This protein binds this small molecule.
Small molecule (SMILES): CC(=O)N[C@H]1[C@H](O[C@H]2[C@H](O)[C@@H](NC(C)=O)CO[C@@H]2CO)O[C@H](CO)[C@@H](O)[C@@H]1O

Binding-site contacts:
Ligand atom C3 contacts residue ASN528 of chain 1.A at 3.8 Å.
Ligand atom O3 contacts residue SER402 of chain 1.A at 4.1 Å.
Ligand atom N2 contacts residue ASN528 of chain 1.A at 2.9 Å (h-bond).
Ligand atom C7 contacts residue ASN528 of chain 1.A at 3.1 Å.
Ligand atom C1 contacts residue ASN528 of chain 1.A at 1.4 Å.
Ligand atom C8 contacts residue ASN528 of chain 1.A at 4.4 Å.
Ligand atom C8 contacts residue SER527 of chain 1.A at 4.2 Å.
Ligand atom O5 contacts residue ASN528 of chain 1.A at 2.3 Å (h-bond).
Ligand atom C5 contacts residue ASN528 of chain 1.A at 3.6 Å.
Ligand atom C8 contacts residue SER402 of chain 1.A at 4.3 Å.
Ligand atom C8 contacts residue ASP525 of chain 1.A at 3.5 Å.
Ligand atom O7 contacts residue ASN528 of chain 1.A at 3.0 Å (h-bond).
Ligand atom C2 contacts residue ASN528 of chain 1.A at 2.4 Å.
Ligand atom N2 contacts residue SER402 of chain 1.A at 4.2 Å.
Ligand atom C4 contacts residue ASN528 of chain 1.A at 4.2 Å.

Sequence of chain 1.A:
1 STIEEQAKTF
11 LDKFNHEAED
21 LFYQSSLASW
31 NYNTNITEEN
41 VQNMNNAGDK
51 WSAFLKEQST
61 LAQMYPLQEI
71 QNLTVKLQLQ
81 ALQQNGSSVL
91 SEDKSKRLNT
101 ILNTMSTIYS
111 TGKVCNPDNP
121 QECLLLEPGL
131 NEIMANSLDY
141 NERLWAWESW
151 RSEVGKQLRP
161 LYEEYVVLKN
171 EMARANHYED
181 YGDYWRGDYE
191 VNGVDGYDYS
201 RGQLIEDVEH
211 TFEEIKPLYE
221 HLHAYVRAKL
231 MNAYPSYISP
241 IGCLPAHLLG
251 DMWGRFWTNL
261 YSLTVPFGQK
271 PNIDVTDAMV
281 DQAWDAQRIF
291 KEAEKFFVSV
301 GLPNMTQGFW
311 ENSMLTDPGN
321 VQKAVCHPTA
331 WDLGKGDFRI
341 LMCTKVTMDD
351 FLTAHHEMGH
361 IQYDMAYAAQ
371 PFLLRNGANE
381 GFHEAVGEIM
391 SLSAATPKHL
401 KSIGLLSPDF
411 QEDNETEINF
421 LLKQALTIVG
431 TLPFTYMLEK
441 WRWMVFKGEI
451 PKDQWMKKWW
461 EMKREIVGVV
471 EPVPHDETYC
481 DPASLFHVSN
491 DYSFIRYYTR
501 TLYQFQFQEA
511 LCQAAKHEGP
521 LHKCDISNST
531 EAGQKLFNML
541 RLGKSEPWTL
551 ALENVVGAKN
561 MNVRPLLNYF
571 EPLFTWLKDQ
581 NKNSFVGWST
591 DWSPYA